The protein below binds the small molecule below.
Small molecule (SMILES): Nc1ccn([C@@H]2O[C@H](COP(=O)=O)[C@@H](O[P](=O)(O)OC[C@H]3O[C@@H](n4ccc(N)nc4=O)[C@H](O)[C@@H]3O[P](=O)(O)OC[C@H]3O[C@@H](n4ccc(=O)[nH]c4=O)[C@H](O)[C@@H]3O[P](=O)(O)OC[C@H]3O[C@@H](n4ccc(=O)[nH]c4=O)[C@H](O)[C@@H]3O[P](=O)(O)OC[C@H]3O[C@@H](n4cnc5c(=O)nc(N)[nH]c54)[C@H](O)[C@@H]3O[P](=O)(O)OC[C@H]3O[C@@H](n4cnc5c(=O)nc(N)[nH]c54)[C@H](O)[C@@H]3O[P](=O)(O)OC[C@H]3O[C@@H](n4ccc(N)nc4=O)[C@H](O)[C@@H]3O[P](=O)(O)OC[C@H]3O[C@@H](n4cnc5c(N)ncnc54)[C@H](O)[C@@H]3O)[C@H]2O)c(=O)n1

Sequence of chain 1.B:
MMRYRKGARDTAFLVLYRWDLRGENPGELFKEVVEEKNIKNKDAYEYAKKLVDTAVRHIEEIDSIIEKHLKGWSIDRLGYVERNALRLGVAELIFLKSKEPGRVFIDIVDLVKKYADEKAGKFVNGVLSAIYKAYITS

Sequence of chain 1.D:
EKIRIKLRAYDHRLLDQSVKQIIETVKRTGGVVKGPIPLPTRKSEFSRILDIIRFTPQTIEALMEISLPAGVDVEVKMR

Binding-site contacts:
Ligand atom C5' contacts residue LYS114 of chain 1.B at 3.9 Å.
Ligand atom C3' contacts residue LYS37 of chain 1.B at 4.3 Å.
Ligand atom C4' contacts residue LYS114 of chain 1.B at 4.4 Å.
Ligand atom OP2 contacts residue ASN41 of chain 1.B at 3.1 Å (h-bond).
Ligand atom C5' contacts residue ASN38 of chain 1.B at 4.0 Å.
Ligand atom P contacts residue LYS6 of chain 1.B at 4.0 Å.
Ligand atom O4' contacts residue LYS37 of chain 1.B at 4.0 Å.
Ligand atom O3' contacts residue ILE39 of chain 1.B at 3.9 Å.
Ligand atom OP1 contacts residue ASN41 of chain 1.B at 3.8 Å.
Ligand atom OP1 contacts residue ILE39 of chain 1.B at 3.7 Å.
Ligand atom P contacts residue ASN41 of chain 1.B at 4.2 Å.
Ligand atom OP1 contacts residue LYS37 of chain 1.B at 2.9 Å (salt-bridge).
Ligand atom C5' contacts residue LYS40 of chain 1.B at 4.1 Å.
Ligand atom O3' contacts residue LYS37 of chain 1.B at 3.3 Å (salt-bridge).
Ligand atom P contacts residue ASN41 of chain 1.B at 4.2 Å.
Ligand atom O3' contacts residue LYS114 of chain 1.B at 3.6 Å.
Ligand atom OP2 contacts residue GLY7 of chain 1.B at 3.9 Å.
Ligand atom O2' contacts residue LYS37 of chain 1.B at 4.3 Å.
Ligand atom O2' contacts residue PRO44 of chain 1.D at 3.9 Å.
Ligand atom O2' contacts residue LYS37 of chain 1.B at 3.6 Å.
Ligand atom C4' contacts residue LYS37 of chain 1.B at 3.5 Å.
Ligand atom O3' contacts residue LYS40 of chain 1.B at 3.9 Å.
Ligand atom OP1 contacts residue GLY7 of chain 1.B at 3.4 Å.
Ligand atom P contacts residue LYS40 of chain 1.B at 4.1 Å.
Ligand atom OP1 contacts residue LYS40 of chain 1.B at 3.9 Å.
Ligand atom OP1 contacts residue LYS6 of chain 1.B at 3.2 Å (salt-bridge).
Ligand atom P contacts residue LYS37 of chain 1.B at 3.8 Å.
Ligand atom C5' contacts residue ASP10 of chain 1.B at 4.2 Å.
Ligand atom C5' contacts residue LYS37 of chain 1.B at 3.9 Å.
Ligand atom OP1 contacts residue LYS114 of chain 1.B at 2.9 Å (salt-bridge).
Ligand atom O3' contacts residue ASP10 of chain 1.B at 4.2 Å.
Ligand atom P contacts residue LYS114 of chain 1.B at 3.9 Å.
Ligand atom OP2 contacts residue LYS6 of chain 1.B at 3.8 Å.
Ligand atom C5' contacts residue ILE39 of chain 1.B at 4.1 Å (hydrophobic).
Ligand atom OP2 contacts residue ASN41 of chain 1.B at 4.1 Å.
Ligand atom P contacts residue GLY7 of chain 1.B at 4.2 Å.
Ligand atom OP1 contacts residue ASN41 of chain 1.B at 2.8 Å (h-bond).
Ligand atom O2' contacts residue ASN38 of chain 1.B at 3.6 Å (h-bond).
Ligand atom O3' contacts residue ASN38 of chain 1.B at 3.8 Å.
Ligand atom OP1 contacts residue LYS40 of chain 1.B at 2.9 Å (salt-bridge).